Sequence of chain 1.C:
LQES

Binding-site contacts:
Ligand atom C18 contacts residue VAL82 of chain 1.B at 3.3 Å (hydrophobic).
Ligand atom C16 contacts residue ALA28 of chain 1.A at 3.5 Å (hydrophobic).
Ligand atom C23 contacts residue VAL82 of chain 1.B at 3.7 Å (hydrophobic).
Ligand atom C22 contacts residue ARG8 of chain 1.B at 3.7 Å.
Ligand atom C7 contacts residue LEU1 of chain 1.C at 3.4 Å (hydrophobic).
Ligand atom C6 contacts residue LEU23 of chain 1.B at 3.7 Å (hydrophobic).
Ligand atom C14 contacts residue ASP30 of chain 1.A at 3.3 Å.
Ligand atom C6 contacts residue VAL82 of chain 1.B at 3.5 Å (hydrophobic).
Ligand atom C9 contacts residue ARG8 of chain 1.B at 3.4 Å.
Ligand atom C1 contacts residue GLY27 of chain 1.A at 3.9 Å.
Ligand atom N1 contacts residue GLY48 of chain 1.A at 3.9 Å.
Ligand atom O4 contacts residue LEU1 of chain 1.C at 2.7 Å (h-bond).
Ligand atom C15 contacts residue ASP30 of chain 1.A at 3.1 Å.
Ligand atom C8 contacts residue VAL82 of chain 1.B at 4.0 Å (hydrophobic).
Ligand atom C5 contacts residue ILE84 of chain 1.B at 3.5 Å (hydrophobic).
Ligand atom C17 contacts residue ILE50 of chain 1.B at 3.3 Å (hydrophobic).
Ligand atom O3 contacts residue GLY49 of chain 1.A at 3.6 Å.
Ligand atom C12 contacts residue ILE47 of chain 1.A at 3.9 Å (hydrophobic).
Ligand atom C19 contacts residue LEU10 of chain 1.B at 3.5 Å (hydrophobic).
Ligand atom C6 contacts residue ILE84 of chain 1.B at 3.2 Å (hydrophobic).
Ligand atom S1 contacts residue VAL82 of chain 1.B at 3.2 Å.
Ligand atom O2 contacts residue ALA28 of chain 1.A at 3.9 Å.
Ligand atom C6 contacts residue ASP25 of chain 1.B at 3.7 Å.
Ligand atom C16 contacts residue ILE50 of chain 1.B at 3.9 Å (hydrophobic).
Ligand atom C20 contacts residue ARG8 of chain 1.B at 4.0 Å.
Ligand atom C5 contacts residue PRO81 of chain 1.B at 3.6 Å (hydrophobic).
Ligand atom O3 contacts residue LEU1 of chain 1.C at 3.6 Å (h-bond).
Ligand atom O2 contacts residue ASP29 of chain 1.A at 3.0 Å.
Ligand atom N3 contacts residue ARG8 of chain 1.B at 3.7 Å.
Ligand atom C21 contacts residue ARG8 of chain 1.B at 3.8 Å.
Ligand atom C2 contacts residue GLY48 of chain 1.A at 3.8 Å.
Ligand atom C10 contacts residue ASP29 of chain 1.A at 3.8 Å.
Ligand atom C16 contacts residue VAL32 of chain 1.A at 3.2 Å (hydrophobic).
Ligand atom C15 contacts residue VAL32 of chain 1.A at 3.7 Å (hydrophobic).
Ligand atom C19 contacts residue ARG8 of chain 1.B at 4.0 Å.
Ligand atom C15 contacts residue ALA28 of chain 1.A at 3.5 Å (hydrophobic).
Ligand atom O4 contacts residue GLY27 of chain 1.A at 3.9 Å.
Ligand atom O2 contacts residue GLY27 of chain 1.A at 3.9 Å.
Ligand atom C16 contacts residue ASP30 of chain 1.A at 3.9 Å.
Ligand atom C19 contacts residue VAL82 of chain 1.B at 3.8 Å (hydrophobic).

Sequence of chain 1.A:
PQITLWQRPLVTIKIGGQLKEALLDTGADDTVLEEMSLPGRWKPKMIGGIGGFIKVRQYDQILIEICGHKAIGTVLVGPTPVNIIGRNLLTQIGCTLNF

Sequence of chain 1.B:
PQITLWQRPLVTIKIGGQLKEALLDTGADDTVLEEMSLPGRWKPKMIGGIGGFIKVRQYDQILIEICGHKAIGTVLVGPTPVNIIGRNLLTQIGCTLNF

The small molecule below binds the protein below.
Small molecule (SMILES): CC1(C)S[C@H]([C@H](NC(=O)Cc2ccccc2)C(=O)NCc2ccccc2)N[C@H]1C(=O)O